Binding-site contacts:
Ligand atom C5 contacts residue ASN65 of chain 1.B at 3.6 Å.
Ligand atom C8 contacts residue ILE355 of chain 1.B at 4.3 Å (hydrophobic).
Ligand atom C1 contacts residue ASN65 of chain 1.B at 1.4 Å.
Ligand atom O7 contacts residue ASN65 of chain 1.B at 3.3 Å (h-bond).
Ligand atom C7 contacts residue ASN65 of chain 1.B at 3.2 Å.
Ligand atom C3 contacts residue ASN65 of chain 1.B at 3.7 Å.
Ligand atom C4 contacts residue ASN65 of chain 1.B at 4.1 Å.
Ligand atom N2 contacts residue ASN65 of chain 1.B at 2.8 Å (h-bond).
Ligand atom C2 contacts residue ASN65 of chain 1.B at 2.3 Å.
Ligand atom C8 contacts residue ASN65 of chain 1.B at 4.4 Å.
Ligand atom O5 contacts residue ASN65 of chain 1.B at 2.4 Å (h-bond).

A small-molecule ligand and the protein it binds are described below.
Small molecule (SMILES): CC(=O)N[C@@H]1[C@@H](O)[C@H](O)[C@@H](CO)O[C@H]1O

Sequence of chain 1.B:
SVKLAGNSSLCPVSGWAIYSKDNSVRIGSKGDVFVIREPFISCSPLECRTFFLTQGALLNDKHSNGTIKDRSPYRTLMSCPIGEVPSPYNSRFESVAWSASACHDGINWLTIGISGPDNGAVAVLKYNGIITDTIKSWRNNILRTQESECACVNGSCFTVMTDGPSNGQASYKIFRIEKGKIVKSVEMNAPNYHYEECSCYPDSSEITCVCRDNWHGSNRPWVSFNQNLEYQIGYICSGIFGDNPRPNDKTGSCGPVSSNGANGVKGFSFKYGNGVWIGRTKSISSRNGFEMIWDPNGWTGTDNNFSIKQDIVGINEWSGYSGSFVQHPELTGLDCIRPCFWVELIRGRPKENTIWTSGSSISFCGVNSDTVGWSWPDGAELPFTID